Binding-site contacts:
Ligand atom C2 contacts residue ASP228 of chain 1.A at 3.2 Å.
Ligand atom F10 contacts residue THR24 of chain 1.B at 3.2 Å.
Ligand atom F6 contacts residue LEU225 of chain 1.A at 3.4 Å.
Ligand atom C3 contacts residue ASP228 of chain 1.A at 4.3 Å.
Ligand atom F6 contacts residue SER23 of chain 1.B at 4.4 Å.
Ligand atom F5 contacts residue LEU20 of chain 1.B at 4.3 Å.
Ligand atom O4 contacts residue SER23 of chain 1.B at 4.3 Å.
Ligand atom F6 contacts residue GLN224 of chain 1.A at 3.8 Å.
Ligand atom O4 contacts residue LEU225 of chain 1.A at 4.4 Å.
Ligand atom O4 contacts residue THR24 of chain 1.B at 4.5 Å.
Ligand atom F7 contacts residue LEU20 of chain 1.B at 4.5 Å.
Ligand atom F6 contacts residue ASP228 of chain 1.A at 3.8 Å.
Ligand atom F5 contacts residue THR24 of chain 1.B at 3.7 Å.
Ligand atom F7 contacts residue GLN224 of chain 1.A at 4.1 Å.
Ligand atom F7 contacts residue LEU221 of chain 1.A at 3.6 Å.
Ligand atom F6 contacts residue LEU221 of chain 1.A at 3.4 Å.
Ligand atom F5 contacts residue LEU221 of chain 1.A at 4.0 Å.
Ligand atom C1 contacts residue ASP228 of chain 1.A at 4.2 Å.
Ligand atom O4 contacts residue ASP228 of chain 1.A at 2.5 Å (salt-bridge).
Ligand atom F5 contacts residue SER23 of chain 1.B at 3.7 Å.
Ligand atom C3 contacts residue THR24 of chain 1.B at 4.4 Å.
Ligand atom C1 contacts residue GLN224 of chain 1.A at 4.4 Å.
Ligand atom F9 contacts residue ASP228 of chain 1.A at 4.1 Å.
Ligand atom C1 contacts residue LEU221 of chain 1.A at 3.9 Å (hydrophobic).

Sequence of chain 1.A:
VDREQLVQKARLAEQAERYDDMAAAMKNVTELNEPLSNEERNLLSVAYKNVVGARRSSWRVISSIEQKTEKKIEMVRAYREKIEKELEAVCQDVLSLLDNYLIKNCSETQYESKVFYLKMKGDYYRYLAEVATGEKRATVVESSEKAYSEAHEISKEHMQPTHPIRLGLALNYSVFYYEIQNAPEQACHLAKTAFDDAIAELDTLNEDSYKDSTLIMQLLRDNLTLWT

A small-molecule ligand and the protein it binds are described below.
Small molecule (SMILES): OC(C(F)(F)F)C(F)(F)F

Sequence of chain 1.B:
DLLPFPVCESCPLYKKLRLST